Sequence of chain 1.A:
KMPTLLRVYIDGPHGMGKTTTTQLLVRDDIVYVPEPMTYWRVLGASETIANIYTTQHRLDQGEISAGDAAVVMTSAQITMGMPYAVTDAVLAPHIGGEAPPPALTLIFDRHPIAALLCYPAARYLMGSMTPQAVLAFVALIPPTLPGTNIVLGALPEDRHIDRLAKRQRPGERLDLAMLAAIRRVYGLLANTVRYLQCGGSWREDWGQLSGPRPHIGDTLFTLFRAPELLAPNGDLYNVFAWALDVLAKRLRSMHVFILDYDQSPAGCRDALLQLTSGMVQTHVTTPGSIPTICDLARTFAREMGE

The protein below binds the small molecule below.
Small molecule (SMILES): C#Cc1cn([C@@H]2O[C@H](CO)[C@@H](O)[C@@H]2F)c(=O)[nH]c1=O

Binding-site contacts:
Ligand atom O24 contacts residue ALA124 of chain 1.A at 3.2 Å.
Ligand atom O20 contacts residue GLN81 of chain 1.A at 3.8 Å.
Ligand atom O08 contacts residue ILE53 of chain 1.A at 3.5 Å.
Ligand atom C26 contacts residue MET84 of chain 1.A at 3.5 Å (hydrophobic).
Ligand atom C29 contacts residue ALA123 of chain 1.A at 3.8 Å (hydrophobic).
Ligand atom O11 contacts residue TYR57 of chain 1.A at 3.4 Å (h-bond).
Ligand atom C13 contacts residue TYR57 of chain 1.A at 3.8 Å (hydrophobic).
Ligand atom N21 contacts residue TYR128 of chain 1.A at 3.3 Å.
Ligand atom C19 contacts residue GLN81 of chain 1.A at 3.8 Å.
Ligand atom C23 contacts residue TYR128 of chain 1.A at 3.4 Å (hydrophobic).
Ligand atom C29 contacts residue TYR88 of chain 1.A at 3.5 Å (hydrophobic).
Ligand atom C19 contacts residue MET84 of chain 1.A at 3.8 Å (hydrophobic).
Ligand atom N21 contacts residue MET84 of chain 1.A at 4.0 Å.
Ligand atom O01 contacts residue ARG178 of chain 1.A at 2.8 Å (salt-bridge).
Ligand atom C29 contacts residue ALA124 of chain 1.A at 4.0 Å (hydrophobic).
Ligand atom F15 contacts residue TYR128 of chain 1.A at 2.7 Å.
Ligand atom C16 contacts residue MET84 of chain 1.A at 4.0 Å (hydrophobic).
Ligand atom O24 contacts residue TYR128 of chain 1.A at 3.4 Å.
Ligand atom O11 contacts residue HIS14 of chain 1.A at 3.9 Å.
Ligand atom F15 contacts residue HIS14 of chain 1.A at 3.1 Å.
Ligand atom O11 contacts residue GLU181 of chain 1.A at 3.0 Å (salt-bridge).
Ligand atom N21 contacts residue GLN81 of chain 1.A at 2.9 Å (h-bond).
Ligand atom C13 contacts residue HIS14 of chain 1.A at 3.7 Å.
Ligand atom C03 contacts residue TRP44 of chain 1.A at 3.9 Å (hydrophobic).
Ligand atom O20 contacts residue ILE56 of chain 1.A at 3.7 Å.
Ligand atom N18 contacts residue MET84 of chain 1.A at 3.5 Å.
Ligand atom O08 contacts residue MET84 of chain 1.A at 3.5 Å.
Ligand atom C25 contacts residue MET84 of chain 1.A at 3.7 Å (hydrophobic).
Ligand atom C03 contacts residue GLU39 of chain 1.A at 3.4 Å.
Ligand atom C29 contacts residue ARG119 of chain 1.A at 3.5 Å.
Ligand atom C19 contacts residue TYR128 of chain 1.A at 3.4 Å (hydrophobic).
Ligand atom O24 contacts residue MET84 of chain 1.A at 3.9 Å.
Ligand atom O24 contacts residue GLN81 of chain 1.A at 2.8 Å (h-bond).
Ligand atom N18 contacts residue TYR128 of chain 1.A at 3.9 Å.
Ligand atom O20 contacts residue TYR128 of chain 1.A at 3.6 Å.
Ligand atom C09 contacts residue HIS14 of chain 1.A at 3.6 Å.
Ligand atom C13 contacts residue TYR128 of chain 1.A at 3.7 Å (hydrophobic).
Ligand atom C06 contacts residue ILE53 of chain 1.A at 3.7 Å (hydrophobic).
Ligand atom C23 contacts residue GLN81 of chain 1.A at 3.6 Å.
Ligand atom O01 contacts residue GLU39 of chain 1.A at 2.6 Å (salt-bridge).